Binding-site contacts:
Ligand atom C1 contacts residue ARG82 of chain 1.B at 3.8 Å.
Ligand atom C6 contacts residue PHE80 of chain 1.B at 3.7 Å (hydrophobic).
Ligand atom C8 contacts residue PRO83 of chain 1.B at 4.2 Å (hydrophobic).
Ligand atom C7 contacts residue ARG82 of chain 1.B at 4.2 Å.
Ligand atom C4 contacts residue ASN219 of chain 1.B at 4.2 Å.
Ligand atom C1 contacts residue ASN219 of chain 1.B at 1.4 Å.
Ligand atom C5 contacts residue ASN219 of chain 1.B at 3.7 Å.
Ligand atom C2 contacts residue ASN219 of chain 1.B at 2.4 Å.
Ligand atom O5 contacts residue ARG82 of chain 1.B at 3.9 Å.
Ligand atom C8 contacts residue ASN219 of chain 1.B at 4.4 Å.
Ligand atom C3 contacts residue ASN219 of chain 1.B at 3.7 Å.
Ligand atom O5 contacts residue PHE80 of chain 1.B at 4.0 Å.
Ligand atom C8 contacts residue GLN217 of chain 1.B at 4.3 Å.
Ligand atom O7 contacts residue ASN219 of chain 1.B at 4.0 Å.
Ligand atom O7 contacts residue PRO83 of chain 1.B at 3.9 Å.
Ligand atom C7 contacts residue PRO83 of chain 1.B at 4.1 Å (hydrophobic).
Ligand atom O5 contacts residue ASN219 of chain 1.B at 2.4 Å (h-bond).
Ligand atom O6 contacts residue PHE80 of chain 1.B at 3.9 Å.
Ligand atom N2 contacts residue ARG82 of chain 1.B at 4.3 Å.
Ligand atom O7 contacts residue ARG82 of chain 1.B at 3.6 Å.
Ligand atom C7 contacts residue ASN219 of chain 1.B at 3.5 Å.
Ligand atom N2 contacts residue ASN219 of chain 1.B at 2.8 Å (h-bond).
Ligand atom C2 contacts residue ARG82 of chain 1.B at 3.8 Å.

Sequence of chain 1.B:
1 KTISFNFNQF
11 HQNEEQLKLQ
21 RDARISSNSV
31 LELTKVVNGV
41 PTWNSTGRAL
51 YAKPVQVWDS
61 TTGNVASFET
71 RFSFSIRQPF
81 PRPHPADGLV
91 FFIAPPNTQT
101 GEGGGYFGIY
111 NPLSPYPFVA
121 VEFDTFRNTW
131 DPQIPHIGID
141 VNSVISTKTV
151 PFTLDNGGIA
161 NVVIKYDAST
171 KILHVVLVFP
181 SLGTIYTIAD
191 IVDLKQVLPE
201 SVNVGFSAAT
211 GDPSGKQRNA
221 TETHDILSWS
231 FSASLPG

The small molecule below binds the protein below.
Small molecule (SMILES): CC(=O)N[C@H]1[C@H](O[C@H]2[C@H](O[C@@H]3O[C@@H](C)[C@@H](O)[C@@H](O)[C@@H]3O)[C@@H](NC(C)=O)CO[C@@H]2CO)O[C@H](CO)[C@@H](O)[C@@H]1O